Sequence of chain 1.C:
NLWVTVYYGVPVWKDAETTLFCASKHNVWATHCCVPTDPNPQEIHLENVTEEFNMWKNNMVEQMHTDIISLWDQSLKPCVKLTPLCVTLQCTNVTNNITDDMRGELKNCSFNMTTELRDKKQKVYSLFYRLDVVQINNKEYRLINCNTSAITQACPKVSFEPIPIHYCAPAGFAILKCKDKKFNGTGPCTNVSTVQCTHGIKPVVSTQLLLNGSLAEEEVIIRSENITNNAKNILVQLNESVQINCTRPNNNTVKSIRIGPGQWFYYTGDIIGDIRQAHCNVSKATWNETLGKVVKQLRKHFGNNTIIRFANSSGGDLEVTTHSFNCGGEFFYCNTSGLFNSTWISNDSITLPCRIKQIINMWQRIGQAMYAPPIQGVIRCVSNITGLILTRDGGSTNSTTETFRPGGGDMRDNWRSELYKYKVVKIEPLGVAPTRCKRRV

The protein below binds the small molecule below.
Small molecule (SMILES): CC(=O)N[C@@H]1[C@@H](O)[C@H](O)[C@@H](CO)O[C@H]1O

Binding-site contacts:
Ligand atom C1 contacts residue NAG1 of chain 1.TA at 4.3 Å.
Ligand atom C5 contacts residue SER389 of chain 1.C at 4.5 Å.
Ligand atom C7 contacts residue ASN387 of chain 1.C at 3.4 Å.
Ligand atom C2 contacts residue NAG1 of chain 1.TA at 4.0 Å.
Ligand atom N2 contacts residue ASN387 of chain 1.C at 3.0 Å (h-bond).
Ligand atom C4 contacts residue ASN387 of chain 1.C at 4.3 Å.
Ligand atom C8 contacts residue THR374 of chain 1.C at 3.7 Å.
Ligand atom C3 contacts residue NAG1 of chain 1.TA at 3.9 Å.
Ligand atom O7 contacts residue ASN387 of chain 1.C at 3.4 Å (h-bond).
Ligand atom N2 contacts residue NAG1 of chain 1.TA at 3.0 Å (h-bond).
Ligand atom O4 contacts residue NAG1 of chain 1.TA at 4.3 Å.
Ligand atom C5 contacts residue ASN387 of chain 1.C at 3.8 Å.
Ligand atom C1 contacts residue ASN387 of chain 1.C at 1.5 Å.
Ligand atom C8 contacts residue THR373 of chain 1.C at 3.8 Å.
Ligand atom O3 contacts residue NAG1 of chain 1.TA at 3.5 Å (h-bond).
Ligand atom C8 contacts residue NAG1 of chain 1.TA at 3.7 Å.
Ligand atom C1 contacts residue SER389 of chain 1.C at 3.7 Å.
Ligand atom C7 contacts residue NAG1 of chain 1.TA at 3.9 Å.
Ligand atom C8 contacts residue ASN387 of chain 1.C at 4.4 Å.
Ligand atom C2 contacts residue ASN387 of chain 1.C at 2.5 Å.
Ligand atom C3 contacts residue ASN387 of chain 1.C at 3.9 Å.
Ligand atom O5 contacts residue ASN387 of chain 1.C at 2.5 Å (h-bond).
Ligand atom O5 contacts residue SER389 of chain 1.C at 4.0 Å.